The small molecule below binds the protein below.
Small molecule (SMILES): CC(=O)N[C@H]1[C@H](O[C@H]2[C@H](O)[C@@H](NC(C)=O)CO[C@@H]2CO)O[C@H](CO)[C@@H](O)[C@@H]1O

Binding-site contacts:
Ligand atom N2 contacts residue LEU922 of chain 1.A at 4.5 Å.
Ligand atom C6 contacts residue LEU922 of chain 1.A at 4.1 Å (hydrophobic).
Ligand atom O7 contacts residue LEU922 of chain 1.A at 4.0 Å.
Ligand atom C1 contacts residue ASN717 of chain 1.A at 2.7 Å.
Ligand atom C4 contacts residue LEU922 of chain 1.A at 3.9 Å (hydrophobic).
Ligand atom C5 contacts residue LEU922 of chain 1.A at 3.1 Å (hydrophobic).
Ligand atom O6 contacts residue LEU922 of chain 1.A at 4.0 Å.
Ligand atom O6 contacts residue GLN926 of chain 1.A at 3.9 Å.
Ligand atom C8 contacts residue ASN717 of chain 1.A at 4.4 Å.
Ligand atom O5 contacts residue LEU922 of chain 1.A at 3.7 Å.
Ligand atom C5 contacts residue ASN717 of chain 1.A at 3.7 Å.
Ligand atom C7 contacts residue LEU922 of chain 1.A at 3.9 Å (hydrophobic).
Ligand atom O4 contacts residue LEU922 of chain 1.A at 3.4 Å.
Ligand atom C6 contacts residue ASN717 of chain 1.A at 3.2 Å.
Ligand atom O6 contacts residue ASN717 of chain 1.A at 4.4 Å.
Ligand atom O5 contacts residue ASN717 of chain 1.A at 3.1 Å (h-bond).
Ligand atom C8 contacts residue GLN926 of chain 1.A at 4.1 Å.
Ligand atom C6 contacts residue GLN926 of chain 1.A at 4.5 Å.
Ligand atom C8 contacts residue LEU922 of chain 1.A at 3.8 Å (hydrophobic).
Ligand atom C2 contacts residue ASN717 of chain 1.A at 4.1 Å.

Sequence of chain 1.A:
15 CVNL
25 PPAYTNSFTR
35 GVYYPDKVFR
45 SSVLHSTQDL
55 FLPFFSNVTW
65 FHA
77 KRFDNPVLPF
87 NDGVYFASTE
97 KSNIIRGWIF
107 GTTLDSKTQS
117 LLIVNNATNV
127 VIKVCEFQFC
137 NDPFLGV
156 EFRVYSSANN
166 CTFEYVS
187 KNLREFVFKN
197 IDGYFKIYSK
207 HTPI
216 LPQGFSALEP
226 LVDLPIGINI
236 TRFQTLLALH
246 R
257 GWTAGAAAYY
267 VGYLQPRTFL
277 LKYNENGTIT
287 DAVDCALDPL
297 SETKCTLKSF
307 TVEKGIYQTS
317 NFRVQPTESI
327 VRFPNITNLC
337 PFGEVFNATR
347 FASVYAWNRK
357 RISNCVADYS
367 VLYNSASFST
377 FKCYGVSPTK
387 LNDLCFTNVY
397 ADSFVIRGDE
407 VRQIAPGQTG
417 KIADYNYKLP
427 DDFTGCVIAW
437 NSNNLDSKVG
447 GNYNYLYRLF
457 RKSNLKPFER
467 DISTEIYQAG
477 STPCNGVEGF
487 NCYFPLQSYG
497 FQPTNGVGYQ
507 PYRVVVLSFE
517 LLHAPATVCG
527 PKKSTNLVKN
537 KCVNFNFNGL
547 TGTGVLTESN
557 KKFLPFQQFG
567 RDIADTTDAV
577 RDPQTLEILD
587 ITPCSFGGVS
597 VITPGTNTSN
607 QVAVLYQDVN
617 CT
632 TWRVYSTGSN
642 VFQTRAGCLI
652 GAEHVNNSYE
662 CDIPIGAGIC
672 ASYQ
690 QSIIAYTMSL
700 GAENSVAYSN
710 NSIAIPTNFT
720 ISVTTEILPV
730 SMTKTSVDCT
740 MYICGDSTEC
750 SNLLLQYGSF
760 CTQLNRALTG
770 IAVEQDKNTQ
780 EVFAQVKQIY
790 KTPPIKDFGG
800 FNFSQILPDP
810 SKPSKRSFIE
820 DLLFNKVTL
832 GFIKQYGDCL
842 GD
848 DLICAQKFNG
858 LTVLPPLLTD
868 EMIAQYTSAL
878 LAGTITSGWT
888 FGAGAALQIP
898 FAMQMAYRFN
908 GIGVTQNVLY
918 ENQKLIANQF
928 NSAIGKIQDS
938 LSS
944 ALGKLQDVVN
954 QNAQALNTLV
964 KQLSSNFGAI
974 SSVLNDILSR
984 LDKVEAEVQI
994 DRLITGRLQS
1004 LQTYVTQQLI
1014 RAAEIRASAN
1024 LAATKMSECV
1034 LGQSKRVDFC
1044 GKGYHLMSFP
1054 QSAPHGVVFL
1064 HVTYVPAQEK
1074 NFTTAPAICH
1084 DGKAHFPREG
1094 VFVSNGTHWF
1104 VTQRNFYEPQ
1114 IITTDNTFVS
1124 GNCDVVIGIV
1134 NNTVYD